This protein binds this small molecule.
Small molecule (SMILES): O=C(O)CCC(=O)C(=O)O

Sequence of chain 1.A:
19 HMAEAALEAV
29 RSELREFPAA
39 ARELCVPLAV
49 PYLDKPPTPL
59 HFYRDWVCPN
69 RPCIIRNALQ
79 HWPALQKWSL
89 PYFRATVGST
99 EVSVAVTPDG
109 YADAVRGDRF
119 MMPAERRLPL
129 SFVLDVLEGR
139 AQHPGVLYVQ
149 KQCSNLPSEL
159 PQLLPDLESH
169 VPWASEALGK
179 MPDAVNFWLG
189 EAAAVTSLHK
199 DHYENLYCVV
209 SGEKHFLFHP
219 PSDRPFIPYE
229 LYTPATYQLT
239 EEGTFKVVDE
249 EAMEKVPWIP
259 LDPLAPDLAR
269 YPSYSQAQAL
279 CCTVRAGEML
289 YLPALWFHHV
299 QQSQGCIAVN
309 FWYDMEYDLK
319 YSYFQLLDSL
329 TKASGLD

Binding-site contacts:
Ligand atom O1 contacts residue TYR205 of chain 1.A at 3.5 Å.
Ligand atom O4 contacts residue THR194 of chain 1.A at 2.5 Å (h-bond).
Ligand atom O4 contacts residue VAL298 of chain 1.A at 3.5 Å.
Ligand atom C3 contacts residue TRP186 of chain 1.A at 3.9 Å (hydrophobic).
Ligand atom O1 contacts residue MN1 of chain 1.C at 4.0 Å.
Ligand atom O1 contacts residue ASN308 of chain 1.A at 3.6 Å.
Ligand atom C3 contacts residue TYR205 of chain 1.A at 3.7 Å (hydrophobic).
Ligand atom C3 contacts residue VAL298 of chain 1.A at 4.0 Å (hydrophobic).
Ligand atom O5 contacts residue THR194 of chain 1.A at 4.0 Å.
Ligand atom C1 contacts residue HIS296 of chain 1.A at 3.5 Å.
Ligand atom O3 contacts residue TRP186 of chain 1.A at 3.9 Å.
Ligand atom C1 contacts residue ASN203 of chain 1.A at 3.4 Å.
Ligand atom O4 contacts residue TYR146 of chain 1.A at 2.9 Å (h-bond).
Ligand atom O2 contacts residue HIS296 of chain 1.A at 3.1 Å (h-bond).
Ligand atom C4 contacts residue THR194 of chain 1.A at 3.3 Å.
Ligand atom C1 contacts residue MN1 of chain 1.C at 2.8 Å.
Ligand atom O5 contacts residue MN1 of chain 1.C at 2.1 Å.
Ligand atom O5 contacts residue HIS296 of chain 1.A at 2.9 Å (h-bond).
Ligand atom C1 contacts residue ASP199 of chain 1.A at 4.0 Å.
Ligand atom O1 contacts residue TRP186 of chain 1.A at 3.8 Å.
Ligand atom O2 contacts residue MN1 of chain 1.C at 2.1 Å.
Ligand atom O4 contacts residue LYS212 of chain 1.A at 3.7 Å.
Ligand atom O3 contacts residue TYR205 of chain 1.A at 2.6 Å (h-bond).
Ligand atom C2 contacts residue MN1 of chain 1.C at 2.8 Å.
Ligand atom O5 contacts residue HIS197 of chain 1.A at 2.9 Å.
Ligand atom O1 contacts residue ASN203 of chain 1.A at 2.9 Å (h-bond).
Ligand atom C5 contacts residue THR194 of chain 1.A at 3.3 Å.
Ligand atom O3 contacts residue VAL298 of chain 1.A at 3.7 Å.
Ligand atom O2 contacts residue TRP310 of chain 1.A at 3.1 Å.
Ligand atom O2 contacts residue ASP199 of chain 1.A at 2.8 Å (salt-bridge).
Ligand atom C2 contacts residue HIS296 of chain 1.A at 3.4 Å.
Ligand atom C5 contacts residue TYR205 of chain 1.A at 3.9 Å (hydrophobic).
Ligand atom O2 contacts residue ASN203 of chain 1.A at 3.3 Å (h-bond).
Ligand atom C5 contacts residue LYS212 of chain 1.A at 3.8 Å.
Ligand atom O3 contacts residue TYR146 of chain 1.A at 3.4 Å (h-bond).
Ligand atom C1 contacts residue TRP310 of chain 1.A at 3.8 Å (hydrophobic).
Ligand atom C5 contacts residue TYR146 of chain 1.A at 3.4 Å (hydrophobic).
Ligand atom C4 contacts residue VAL298 of chain 1.A at 3.5 Å (hydrophobic).
Ligand atom C5 contacts residue VAL298 of chain 1.A at 3.6 Å (hydrophobic).
Ligand atom O3 contacts residue LYS212 of chain 1.A at 3.0 Å (salt-bridge).